Binding-site contacts:
Ligand atom C contacts residue SER269 of chain 2.C at 3.2 Å.
Ligand atom OXT contacts residue TRP217 of chain 2.C at 3.8 Å.
Ligand atom CB contacts residue SER23 of chain 2.B at 3.5 Å.
Ligand atom CE contacts residue ASN215 of chain 2.C at 4.1 Å.
Ligand atom O contacts residue ASP21 of chain 2.B at 4.3 Å.
Ligand atom C contacts residue SER23 of chain 2.B at 4.1 Å.
Ligand atom O contacts residue PHE156 of chain 2.B at 4.3 Å.
Ligand atom C contacts residue ASP210 of chain 2.C at 4.4 Å.
Ligand atom CA contacts residue TRP217 of chain 2.C at 4.0 Å (hydrophobic).
Ligand atom CB contacts residue PHE213 of chain 2.C at 4.2 Å (hydrophobic).
Ligand atom SD contacts residue THR155 of chain 2.B at 3.5 Å (h-bond).
Ligand atom CG contacts residue 5FD1 of chain 2.F at 3.9 Å.
Ligand atom CG contacts residue LEU17 of chain 2.B at 4.4 Å (hydrophobic).
Ligand atom OXT contacts residue SER269 of chain 2.C at 2.5 Å (h-bond).
Ligand atom CE contacts residue ASP210 of chain 2.C at 3.5 Å.
Ligand atom O contacts residue SER269 of chain 2.C at 3.1 Å (h-bond).
Ligand atom CA contacts residue ASP21 of chain 2.B at 4.4 Å.
Ligand atom CG contacts residue PHE156 of chain 2.B at 3.9 Å (hydrophobic).
Ligand atom CE contacts residue PHE254 of chain 2.C at 3.9 Å (hydrophobic).
Ligand atom CB contacts residue LEU17 of chain 2.B at 4.2 Å (hydrophobic).
Ligand atom N contacts residue ARG270 of chain 2.C at 4.3 Å.
Ligand atom N contacts residue SER23 of chain 2.B at 3.2 Å (h-bond).
Ligand atom C contacts residue TRP217 of chain 2.C at 3.7 Å (hydrophobic).
Ligand atom SD contacts residue PHE213 of chain 2.C at 3.7 Å.
Ligand atom CA contacts residue SER23 of chain 2.B at 3.8 Å.
Ligand atom CA contacts residue ASP210 of chain 2.C at 3.4 Å.
Ligand atom N contacts residue ASP21 of chain 2.B at 3.0 Å (salt-bridge).
Ligand atom O contacts residue SER23 of chain 2.B at 3.5 Å (h-bond).
Ligand atom N contacts residue TRP217 of chain 2.C at 3.8 Å.
Ligand atom O contacts residue TRP217 of chain 2.C at 4.0 Å.
Ligand atom SD contacts residue 5FD1 of chain 2.F at 3.2 Å (h-bond).
Ligand atom O contacts residue ARG270 of chain 2.C at 2.5 Å (salt-bridge).
Ligand atom C contacts residue ARG270 of chain 2.C at 3.6 Å.
Ligand atom CE contacts residue PHE213 of chain 2.C at 4.4 Å (hydrophobic).
Ligand atom CE contacts residue THR155 of chain 2.B at 3.8 Å.
Ligand atom N contacts residue ASP210 of chain 2.C at 2.7 Å (salt-bridge).
Ligand atom CE contacts residue 5FD1 of chain 2.F at 3.9 Å.
Ligand atom OXT contacts residue ARG270 of chain 2.C at 4.2 Å.
Ligand atom OXT contacts residue THR155 of chain 2.B at 4.4 Å.
Ligand atom CG contacts residue THR155 of chain 2.B at 3.7 Å.

Sequence of chain 2.B:
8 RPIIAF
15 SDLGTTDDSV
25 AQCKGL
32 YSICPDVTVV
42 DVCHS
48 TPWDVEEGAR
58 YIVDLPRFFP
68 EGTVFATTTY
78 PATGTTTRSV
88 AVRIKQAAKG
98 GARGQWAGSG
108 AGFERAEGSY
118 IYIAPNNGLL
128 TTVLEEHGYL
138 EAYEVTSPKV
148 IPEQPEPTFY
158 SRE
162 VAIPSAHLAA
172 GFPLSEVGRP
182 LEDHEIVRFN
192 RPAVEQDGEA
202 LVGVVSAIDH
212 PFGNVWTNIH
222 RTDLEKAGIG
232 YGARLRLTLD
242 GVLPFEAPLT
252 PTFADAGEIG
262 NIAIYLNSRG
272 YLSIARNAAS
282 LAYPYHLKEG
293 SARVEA

Sequence of chain 2.C:
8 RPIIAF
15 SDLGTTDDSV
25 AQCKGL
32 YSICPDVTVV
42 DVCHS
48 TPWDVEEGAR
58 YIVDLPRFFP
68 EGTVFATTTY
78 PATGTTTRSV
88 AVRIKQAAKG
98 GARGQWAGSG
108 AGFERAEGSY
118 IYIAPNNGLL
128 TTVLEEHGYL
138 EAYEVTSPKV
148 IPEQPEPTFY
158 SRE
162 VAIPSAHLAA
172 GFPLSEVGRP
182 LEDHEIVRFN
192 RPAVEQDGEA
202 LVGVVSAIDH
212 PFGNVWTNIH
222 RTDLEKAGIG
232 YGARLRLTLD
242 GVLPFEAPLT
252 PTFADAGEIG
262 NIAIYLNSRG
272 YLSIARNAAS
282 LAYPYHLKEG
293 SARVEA

A protein and the small-molecule ligand that binds it are described below.
Small molecule (SMILES): CSCC[C@H](N)C(=O)O